Sequence of chain 2.B:
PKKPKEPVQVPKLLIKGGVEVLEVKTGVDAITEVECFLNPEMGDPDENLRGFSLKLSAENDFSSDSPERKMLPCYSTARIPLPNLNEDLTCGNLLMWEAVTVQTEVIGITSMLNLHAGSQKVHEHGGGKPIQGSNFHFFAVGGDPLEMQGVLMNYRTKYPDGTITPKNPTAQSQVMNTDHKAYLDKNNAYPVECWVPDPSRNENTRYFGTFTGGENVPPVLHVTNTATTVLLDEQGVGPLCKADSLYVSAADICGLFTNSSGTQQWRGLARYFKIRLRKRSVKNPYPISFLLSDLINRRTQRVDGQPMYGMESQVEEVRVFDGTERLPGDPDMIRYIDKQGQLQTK

Sequence of chain 2.D:
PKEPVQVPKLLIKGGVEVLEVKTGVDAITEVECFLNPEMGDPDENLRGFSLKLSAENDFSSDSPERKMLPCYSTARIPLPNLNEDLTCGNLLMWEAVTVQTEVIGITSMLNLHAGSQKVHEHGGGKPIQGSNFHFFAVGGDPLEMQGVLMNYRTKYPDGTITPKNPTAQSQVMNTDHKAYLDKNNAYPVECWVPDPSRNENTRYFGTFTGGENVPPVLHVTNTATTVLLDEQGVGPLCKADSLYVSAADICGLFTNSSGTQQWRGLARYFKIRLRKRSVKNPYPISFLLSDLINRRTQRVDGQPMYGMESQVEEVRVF

Sequence of chain 2.C:
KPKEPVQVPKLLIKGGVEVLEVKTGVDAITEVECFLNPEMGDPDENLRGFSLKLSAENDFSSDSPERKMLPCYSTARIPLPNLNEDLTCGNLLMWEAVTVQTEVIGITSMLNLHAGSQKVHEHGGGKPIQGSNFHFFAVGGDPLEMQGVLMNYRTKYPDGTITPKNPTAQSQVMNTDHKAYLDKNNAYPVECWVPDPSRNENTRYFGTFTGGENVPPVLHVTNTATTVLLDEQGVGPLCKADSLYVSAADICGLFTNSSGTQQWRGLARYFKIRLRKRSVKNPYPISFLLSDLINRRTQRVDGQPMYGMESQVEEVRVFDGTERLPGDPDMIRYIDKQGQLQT

The protein below binds the small molecule below.
Small molecule (SMILES): CC(=O)N[C@H]1[C@H]([C@H](O)[C@H](O)CO)O[C@@](O[C@H](CO)[C@@H](O)[C@@H]2O[C@@H](C(=O)O)C[C@H](O)[C@H]2NC(C)=O)(C(=O)O)C[C@@H]1O

Binding-site contacts:
Ligand atom C10 contacts residue ASN272 of chain 2.C at 3.9 Å.
Ligand atom N5 contacts residue ASN272 of chain 2.C at 3.2 Å (h-bond).
Ligand atom C1 contacts residue SER274 of chain 2.C at 4.1 Å.
Ligand atom C1 contacts residue ASN272 of chain 2.C at 4.1 Å.
Ligand atom O7 contacts residue LEU62 of chain 2.C at 4.0 Å.
Ligand atom C10 contacts residue GLN278 of chain 2.C at 4.0 Å.
Ligand atom C8 contacts residue GLN278 of chain 2.C at 3.6 Å.
Ligand atom O1A contacts residue LYS68 of chain 2.C at 2.8 Å.
Ligand atom C11 contacts residue PHE75 of chain 2.D at 3.3 Å (hydrophobic).
Ligand atom C9 contacts residue LEU67 of chain 2.C at 4.1 Å (hydrophobic).
Ligand atom O9 contacts residue LEU67 of chain 2.C at 3.4 Å.
Ligand atom C1 contacts residue LYS68 of chain 2.C at 3.6 Å.
Ligand atom O1A contacts residue ASN272 of chain 2.C at 3.6 Å (h-bond).
Ligand atom C11 contacts residue HIS138 of chain 2.B at 3.1 Å.
Ligand atom C6 contacts residue LYS68 of chain 2.C at 4.2 Å.
Ligand atom N5 contacts residue GLN278 of chain 2.C at 3.7 Å.
Ligand atom O9 contacts residue GLN278 of chain 2.C at 3.9 Å.
Ligand atom O8 contacts residue GLN278 of chain 2.C at 3.4 Å (h-bond).
Ligand atom O1A contacts residue THR276 of chain 2.C at 2.3 Å (h-bond).
Ligand atom C11 contacts residue SER274 of chain 2.C at 4.1 Å.
Ligand atom C1 contacts residue THR276 of chain 2.C at 3.2 Å.
Ligand atom O8 contacts residue ASN272 of chain 2.C at 3.4 Å (h-bond).
Ligand atom C11 contacts residue PHE270 of chain 2.C at 3.8 Å (hydrophobic).
Ligand atom O10 contacts residue PHE75 of chain 2.D at 3.8 Å.
Ligand atom C11 contacts residue ASN272 of chain 2.C at 3.6 Å.
Ligand atom C5 contacts residue ASN272 of chain 2.C at 4.1 Å.
Ligand atom C6 contacts residue ASN272 of chain 2.C at 3.7 Å.
Ligand atom C9 contacts residue GLN278 of chain 2.C at 3.1 Å.
Ligand atom O8 contacts residue THR276 of chain 2.C at 3.6 Å.
Ligand atom O9 contacts residue LYS68 of chain 2.C at 2.9 Å (salt-bridge).
Ligand atom C10 contacts residue PHE75 of chain 2.D at 4.1 Å (hydrophobic).
Ligand atom O8 contacts residue LYS68 of chain 2.C at 3.4 Å.
Ligand atom C11 contacts residue THR276 of chain 2.C at 3.3 Å.
Ligand atom C9 contacts residue LYS68 of chain 2.C at 3.8 Å.
Ligand atom O1B contacts residue LYS68 of chain 2.C at 3.9 Å.
Ligand atom O1B contacts residue SER274 of chain 2.C at 2.9 Å (h-bond).
Ligand atom C11 contacts residue GLN278 of chain 2.C at 3.5 Å.
Ligand atom C7 contacts residue GLN278 of chain 2.C at 3.8 Å.
Ligand atom C11 contacts residue PHE65 of chain 2.C at 3.4 Å (hydrophobic).
Ligand atom O1B contacts residue THR276 of chain 2.C at 3.5 Å (h-bond).